Sequence of chain 1.W:
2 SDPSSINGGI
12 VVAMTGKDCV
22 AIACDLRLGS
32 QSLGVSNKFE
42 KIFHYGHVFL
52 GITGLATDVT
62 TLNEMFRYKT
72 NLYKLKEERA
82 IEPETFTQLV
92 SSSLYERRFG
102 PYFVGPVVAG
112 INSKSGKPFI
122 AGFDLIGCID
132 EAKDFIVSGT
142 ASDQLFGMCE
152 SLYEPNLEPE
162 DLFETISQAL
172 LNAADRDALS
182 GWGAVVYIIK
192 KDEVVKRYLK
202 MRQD

Sequence of chain 1.V:
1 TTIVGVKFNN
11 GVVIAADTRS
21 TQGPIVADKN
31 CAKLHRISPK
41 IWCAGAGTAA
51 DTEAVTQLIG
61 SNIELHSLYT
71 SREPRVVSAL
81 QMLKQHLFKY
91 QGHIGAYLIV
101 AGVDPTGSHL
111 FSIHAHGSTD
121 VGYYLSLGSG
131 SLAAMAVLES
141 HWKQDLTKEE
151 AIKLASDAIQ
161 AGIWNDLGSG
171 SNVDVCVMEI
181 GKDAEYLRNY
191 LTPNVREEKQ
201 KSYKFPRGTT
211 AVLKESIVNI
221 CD

Binding-site contacts:
Ligand atom C30 contacts residue ALA32 of chain 1.V at 3.8 Å (hydrophobic).
Ligand atom O16 contacts residue ALA49 of chain 1.V at 3.1 Å (h-bond).
Ligand atom N17 contacts residue THR21 of chain 1.V at 2.8 Å (h-bond).
Ligand atom C18 contacts residue GLY47 of chain 1.V at 3.6 Å.
Ligand atom C12 contacts residue ASP125 of chain 1.W at 3.5 Å.
Ligand atom C40 contacts residue THR21 of chain 1.V at 3.6 Å.
Ligand atom S36 contacts residue THR1 of chain 1.V at 3.0 Å (h-bond).
Ligand atom O38 contacts residue SER129 of chain 1.V at 3.5 Å (h-bond).
Ligand atom C14 contacts residue CYS129 of chain 1.W at 3.7 Å (hydrophobic).
Ligand atom O38 contacts residue GLY47 of chain 1.V at 3.8 Å.
Ligand atom O38 contacts residue THR1 of chain 1.V at 3.0 Å (h-bond).
Ligand atom C19 contacts residue GLY47 of chain 1.V at 3.4 Å.
Ligand atom C26 contacts residue ALA49 of chain 1.V at 3.7 Å (hydrophobic).
Ligand atom C39 contacts residue GLY47 of chain 1.V at 3.6 Å.
Ligand atom O8 contacts residue LEU126 of chain 1.W at 3.3 Å.
Ligand atom C13 contacts residue GLN22 of chain 1.V at 3.8 Å.
Ligand atom O37 contacts residue SER129 of chain 1.V at 3.3 Å (h-bond).
Ligand atom O41 contacts residue GLY47 of chain 1.V at 3.7 Å.
Ligand atom C14 contacts residue SER20 of chain 1.V at 3.2 Å.
Ligand atom C18 contacts residue THR21 of chain 1.V at 3.4 Å.
Ligand atom C22 contacts residue THR1 of chain 1.V at 3.2 Å.
Ligand atom N20 contacts residue GLY47 of chain 1.V at 2.7 Å (h-bond).
Ligand atom C23 contacts residue THR1 of chain 1.V at 1.5 Å.
Ligand atom C7 contacts residue LEU126 of chain 1.W at 3.8 Å (hydrophobic).
Ligand atom C26 contacts residue SER20 of chain 1.V at 3.6 Å.
Ligand atom C15 contacts residue THR21 of chain 1.V at 3.7 Å.
Ligand atom C26 contacts residue CYS31 of chain 1.V at 3.8 Å (hydrophobic).
Ligand atom N10 contacts residue ASP125 of chain 1.W at 3.2 Å (salt-bridge).
Ligand atom C24 contacts residue ALA49 of chain 1.V at 3.8 Å (hydrophobic).
Ligand atom C22 contacts residue ALA46 of chain 1.V at 3.8 Å (hydrophobic).
Ligand atom C21 contacts residue THR1 of chain 1.V at 2.5 Å.
Ligand atom C35 contacts residue THR1 of chain 1.V at 2.5 Å.
Ligand atom O38 contacts residue GLY128 of chain 1.V at 3.6 Å.
Ligand atom C21 contacts residue GLY47 of chain 1.V at 3.6 Å.
Ligand atom O33 contacts residue THR21 of chain 1.V at 3.4 Å (h-bond).
Ligand atom C22 contacts residue GLY47 of chain 1.V at 3.6 Å.
Ligand atom C13 contacts residue ASP125 of chain 1.W at 3.5 Å.
Ligand atom O37 contacts residue THR1 of chain 1.V at 3.0 Å (h-bond).
Ligand atom N20 contacts residue THR1 of chain 1.V at 3.8 Å.
Ligand atom C25 contacts residue ALA49 of chain 1.V at 3.7 Å (hydrophobic).

This small molecule binds to this protein.
Small molecule (SMILES): Cc1c(O)cccc1C(=O)N[C@H](C(=O)N[C@@H](CO)C(=O)N[C@H](CCS(C)(=O)=O)Cc1ccc(CN)cc1)C(C)C